A protein and the small-molecule ligand that binds it are described below.
Small molecule (SMILES): CC(=O)N[C@H]1[C@H](O[C@H]2[C@H](O)[C@@H](NC(C)=O)CO[C@@H]2CO)O[C@H](CO)[C@@H](O)[C@@H]1O

Sequence of chain 2.A:
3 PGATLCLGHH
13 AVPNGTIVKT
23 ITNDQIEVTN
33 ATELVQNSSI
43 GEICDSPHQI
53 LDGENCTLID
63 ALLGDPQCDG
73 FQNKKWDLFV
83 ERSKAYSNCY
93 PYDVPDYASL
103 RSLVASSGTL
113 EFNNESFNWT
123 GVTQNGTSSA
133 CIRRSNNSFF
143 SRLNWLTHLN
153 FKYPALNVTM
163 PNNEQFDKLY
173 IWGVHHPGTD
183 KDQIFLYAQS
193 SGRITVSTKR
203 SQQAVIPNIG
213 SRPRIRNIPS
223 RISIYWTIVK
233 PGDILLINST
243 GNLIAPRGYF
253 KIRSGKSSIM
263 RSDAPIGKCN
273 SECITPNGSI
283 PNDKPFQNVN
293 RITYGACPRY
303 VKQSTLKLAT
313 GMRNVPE

Binding-site contacts:
Ligand atom C7 contacts residue ASN57 of chain 2.A at 3.3 Å.
Ligand atom C4 contacts residue ASN57 of chain 2.A at 4.2 Å.
Ligand atom N2 contacts residue ASN57 of chain 2.A at 2.8 Å (h-bond).
Ligand atom C6 contacts residue TYR88 of chain 2.A at 3.9 Å (hydrophobic).
Ligand atom O7 contacts residue ASN57 of chain 2.A at 3.3 Å (h-bond).
Ligand atom C5 contacts residue TYR88 of chain 2.A at 4.1 Å (hydrophobic).
Ligand atom C1 contacts residue TYR88 of chain 2.A at 4.2 Å (hydrophobic).
Ligand atom C7 contacts residue GLU56 of chain 2.A at 4.1 Å.
Ligand atom C2 contacts residue ASN57 of chain 2.A at 2.3 Å.
Ligand atom C8 contacts residue GLU56 of chain 2.A at 3.1 Å.
Ligand atom O5 contacts residue TYR88 of chain 2.A at 3.2 Å (h-bond).
Ligand atom C1 contacts residue ASN57 of chain 2.A at 1.4 Å.
Ligand atom C3 contacts residue ASN57 of chain 2.A at 3.7 Å.
Ligand atom C5 contacts residue ASN57 of chain 2.A at 3.6 Å.
Ligand atom O5 contacts residue ASN57 of chain 2.A at 2.4 Å (h-bond).
Ligand atom O6 contacts residue TYR88 of chain 2.A at 3.1 Å (h-bond).